Sequence of chain 1.C:
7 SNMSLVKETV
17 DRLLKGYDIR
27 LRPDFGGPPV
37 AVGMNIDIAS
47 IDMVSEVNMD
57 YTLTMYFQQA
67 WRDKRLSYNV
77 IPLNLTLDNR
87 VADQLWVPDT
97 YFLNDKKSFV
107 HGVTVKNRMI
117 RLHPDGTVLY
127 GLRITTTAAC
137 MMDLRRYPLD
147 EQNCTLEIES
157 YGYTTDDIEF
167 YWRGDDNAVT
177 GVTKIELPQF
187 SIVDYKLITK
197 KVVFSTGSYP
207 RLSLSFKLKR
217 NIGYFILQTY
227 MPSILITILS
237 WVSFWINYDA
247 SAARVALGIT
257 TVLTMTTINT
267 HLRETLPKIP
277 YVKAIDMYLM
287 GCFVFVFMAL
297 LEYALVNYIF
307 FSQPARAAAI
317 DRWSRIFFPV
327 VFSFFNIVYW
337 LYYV

Binding-site contacts:
Ligand atom C1 contacts residue HIS119 of chain 1.C at 3.8 Å.
Ligand atom O7 contacts residue ASN80 of chain 1.C at 4.2 Å.
Ligand atom C4 contacts residue ASN80 of chain 1.C at 4.2 Å.
Ligand atom O5 contacts residue HIS119 of chain 1.C at 3.5 Å (h-bond).
Ligand atom O5 contacts residue ASN80 of chain 1.C at 2.4 Å (h-bond).
Ligand atom C8 contacts residue ASN80 of chain 1.C at 4.2 Å.
Ligand atom C1 contacts residue ASN80 of chain 1.C at 1.4 Å.
Ligand atom C7 contacts residue ASN80 of chain 1.C at 3.7 Å.
Ligand atom O6 contacts residue HIS119 of chain 1.C at 4.5 Å.
Ligand atom C6 contacts residue HIS119 of chain 1.C at 4.3 Å.
Ligand atom C5 contacts residue HIS119 of chain 1.C at 4.2 Å.
Ligand atom N2 contacts residue ASN80 of chain 1.C at 2.9 Å (h-bond).
Ligand atom C2 contacts residue ASN80 of chain 1.C at 2.5 Å.
Ligand atom C8 contacts residue PRO78 of chain 1.C at 3.5 Å (hydrophobic).
Ligand atom C8 contacts residue LEU79 of chain 1.C at 4.0 Å (hydrophobic).
Ligand atom C3 contacts residue ASN80 of chain 1.C at 3.8 Å.
Ligand atom C5 contacts residue ASN80 of chain 1.C at 3.6 Å.

A small-molecule ligand and the protein it binds are described below.
Small molecule (SMILES): CC(=O)N[C@@H]1[C@@H](O)[C@H](O)[C@@H](CO)O[C@H]1O